This small molecule binds to this protein.
Small molecule (SMILES): C[C@H]1CCCN(C(=O)c2ccc3nccnc3c2)C1

Sequence of chain 1.A:
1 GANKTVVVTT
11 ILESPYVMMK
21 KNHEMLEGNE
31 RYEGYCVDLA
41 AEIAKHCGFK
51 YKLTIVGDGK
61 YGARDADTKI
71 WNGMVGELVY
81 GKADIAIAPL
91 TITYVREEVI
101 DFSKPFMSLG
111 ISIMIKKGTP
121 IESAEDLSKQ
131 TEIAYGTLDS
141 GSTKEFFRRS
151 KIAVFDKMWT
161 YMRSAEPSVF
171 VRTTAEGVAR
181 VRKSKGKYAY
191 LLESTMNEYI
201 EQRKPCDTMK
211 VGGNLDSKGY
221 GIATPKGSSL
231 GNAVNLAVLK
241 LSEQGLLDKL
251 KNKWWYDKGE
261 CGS

Binding-site contacts:
Ligand atom C8 contacts residue ALA134 of chain 1.A at 4.3 Å (hydrophobic).
Ligand atom C1 contacts residue GLN130 of chain 1.A at 4.1 Å.
Ligand atom N2 contacts residue TYR135 of chain 1.A at 4.0 Å.
Ligand atom C7 contacts residue ILE133 of chain 1.A at 3.5 Å (hydrophobic).
Ligand atom C13 contacts residue THR131 of chain 1.A at 4.4 Å.
Ligand atom C6 contacts residue THR131 of chain 1.A at 3.9 Å.
Ligand atom C4 contacts residue TYR161 of chain 1.A at 4.1 Å (hydrophobic).
Ligand atom C7 contacts residue ALA134 of chain 1.A at 4.0 Å (hydrophobic).
Ligand atom N2 contacts residue TYR161 of chain 1.A at 3.5 Å.
Ligand atom C5 contacts residue THR131 of chain 1.A at 3.9 Å.
Ligand atom C6 contacts residue TYR161 of chain 1.A at 3.4 Å (hydrophobic).
Ligand atom C2 contacts residue THR131 of chain 1.A at 3.9 Å.
Ligand atom C1 contacts residue TYR161 of chain 1.A at 3.6 Å (hydrophobic).
Ligand atom C2 contacts residue TYR161 of chain 1.A at 4.1 Å (hydrophobic).
Ligand atom C12 contacts residue THR131 of chain 1.A at 3.4 Å.
Ligand atom N2 contacts residue THR131 of chain 1.A at 4.2 Å.
Ligand atom C7 contacts residue TYR161 of chain 1.A at 3.5 Å (hydrophobic).
Ligand atom C7 contacts residue THR131 of chain 1.A at 3.8 Å.
Ligand atom C15 contacts residue SER128 of chain 1.A at 4.0 Å.
Ligand atom C8 contacts residue TYR161 of chain 1.A at 3.4 Å (hydrophobic).
Ligand atom C8 contacts residue ILE133 of chain 1.A at 3.3 Å (hydrophobic).
Ligand atom C15 contacts residue LYS129 of chain 1.A at 3.6 Å.
Ligand atom C7 contacts residue GLN130 of chain 1.A at 4.4 Å.
Ligand atom C8 contacts residue GLN130 of chain 1.A at 3.6 Å.
Ligand atom C1 contacts residue THR131 of chain 1.A at 3.9 Å.
Ligand atom C3 contacts residue THR131 of chain 1.A at 3.9 Å.
Ligand atom C10 contacts residue LYS157 of chain 1.A at 4.4 Å.
Ligand atom C5 contacts residue GLN130 of chain 1.A at 3.7 Å.
Ligand atom C8 contacts residue TYR135 of chain 1.A at 3.8 Å (hydrophobic).
Ligand atom C3 contacts residue TYR161 of chain 1.A at 4.4 Å (hydrophobic).
Ligand atom C13 contacts residue SER128 of chain 1.A at 3.9 Å.
Ligand atom C5 contacts residue TYR161 of chain 1.A at 3.3 Å (hydrophobic).
Ligand atom C15 contacts residue THR131 of chain 1.A at 4.1 Å.
Ligand atom N2 contacts residue GLN130 of chain 1.A at 3.2 Å (h-bond).
Ligand atom C14 contacts residue SER128 of chain 1.A at 4.4 Å.
Ligand atom C15 contacts residue GLN130 of chain 1.A at 3.7 Å.
Ligand atom C8 contacts residue THR131 of chain 1.A at 4.0 Å.
Ligand atom C4 contacts residue THR131 of chain 1.A at 3.9 Å.
Ligand atom N1 contacts residue THR131 of chain 1.A at 3.7 Å.
Ligand atom N1 contacts residue TYR161 of chain 1.A at 3.5 Å.